Binding-site contacts:
Ligand atom O03 contacts residue HIS149 of chain 1.A at 2.6 Å (h-bond).
Ligand atom O04 contacts residue ASP39 of chain 1.A at 2.9 Å (salt-bridge).
Ligand atom C30 contacts residue TYR38 of chain 1.A at 3.3 Å (hydrophobic).
Ligand atom C27 contacts residue HIS149 of chain 1.A at 3.8 Å.
Ligand atom C18 contacts residue VAL78 of chain 1.A at 3.9 Å (hydrophobic).
Ligand atom C24 contacts residue HIS149 of chain 1.A at 3.7 Å.
Ligand atom C09 contacts residue TRP130 of chain 1.A at 3.3 Å (hydrophobic).
Ligand atom O03 contacts residue HIS241 of chain 1.A at 2.7 Å (h-bond).
Ligand atom C24 contacts residue HIS241 of chain 1.A at 3.8 Å.
Ligand atom S22 contacts residue HIS149 of chain 1.A at 3.7 Å.
Ligand atom C31 contacts residue ASP39 of chain 1.A at 3.4 Å.
Ligand atom C21 contacts residue HIS149 of chain 1.A at 3.7 Å.
Ligand atom O02 contacts residue TYR38 of chain 1.A at 2.8 Å (h-bond).
Ligand atom C12 contacts residue VAL144 of chain 1.A at 3.6 Å (hydrophobic).
Ligand atom C06 contacts residue SER119 of chain 1.A at 3.5 Å.
Ligand atom C29 contacts residue ALA147 of chain 1.A at 3.6 Å (hydrophobic).
Ligand atom C31 contacts residue PHE45 of chain 1.A at 3.7 Å (hydrophobic).
Ligand atom C01 contacts residue SER81 of chain 1.A at 3.7 Å.
Ligand atom O01 contacts residue SER81 of chain 1.A at 2.7 Å (h-bond).
Ligand atom C29 contacts residue ALA75 of chain 1.A at 3.9 Å (hydrophobic).
Ligand atom C10 contacts residue SER81 of chain 1.A at 3.5 Å.
Ligand atom C03 contacts residue TYR38 of chain 1.A at 3.4 Å (hydrophobic).
Ligand atom C28 contacts residue ALA75 of chain 1.A at 3.8 Å (hydrophobic).
Ligand atom O04 contacts residue PHE45 of chain 1.A at 3.8 Å.
Ligand atom C21 contacts residue HIS241 of chain 1.A at 3.6 Å.
Ligand atom C02 contacts residue TYR38 of chain 1.A at 3.6 Å (hydrophobic).
Ligand atom C04 contacts residue CYS132 of chain 1.A at 3.4 Å (hydrophobic).
Ligand atom C07 contacts residue SER119 of chain 1.A at 3.4 Å.
Ligand atom C11 contacts residue TRP130 of chain 1.A at 3.9 Å (hydrophobic).
Ligand atom C26 contacts residue VAL78 of chain 1.A at 3.8 Å (hydrophobic).
Ligand atom O02 contacts residue SER119 of chain 1.A at 3.5 Å.
Ligand atom C31 contacts residue TYR38 of chain 1.A at 3.8 Å (hydrophobic).
Ligand atom O02 contacts residue SER122 of chain 1.A at 3.0 Å (h-bond).
Ligand atom C04 contacts residue SER122 of chain 1.A at 3.6 Å.
Ligand atom C29 contacts residue LEU74 of chain 1.A at 3.7 Å (hydrophobic).
Ligand atom C28 contacts residue VAL78 of chain 1.A at 3.5 Å (hydrophobic).
Ligand atom C03 contacts residue SER122 of chain 1.A at 3.7 Å.
Ligand atom C31 contacts residue TYR42 of chain 1.A at 3.7 Å (hydrophobic).
Ligand atom C23 contacts residue VAL78 of chain 1.A at 3.8 Å (hydrophobic).
Ligand atom C29 contacts residue LEU71 of chain 1.A at 3.4 Å (hydrophobic).

This small molecule binds to this protein.
Small molecule (SMILES): CCC(O)(CC)CS[C@@H](C)C1=CC[C@H]2/C(=C/C=C3C[C@@H](O)C(=CCO)[C@H](O)C3)CCC[C@]12C

Sequence of chain 1.A:
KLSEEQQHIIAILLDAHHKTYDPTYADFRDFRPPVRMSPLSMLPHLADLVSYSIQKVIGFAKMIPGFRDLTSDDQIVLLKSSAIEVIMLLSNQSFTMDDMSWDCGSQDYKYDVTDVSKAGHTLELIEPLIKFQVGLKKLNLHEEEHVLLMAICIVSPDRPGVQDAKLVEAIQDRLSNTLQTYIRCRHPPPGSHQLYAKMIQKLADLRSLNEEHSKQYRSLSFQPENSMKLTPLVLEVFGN